Sequence of chain 1.D:
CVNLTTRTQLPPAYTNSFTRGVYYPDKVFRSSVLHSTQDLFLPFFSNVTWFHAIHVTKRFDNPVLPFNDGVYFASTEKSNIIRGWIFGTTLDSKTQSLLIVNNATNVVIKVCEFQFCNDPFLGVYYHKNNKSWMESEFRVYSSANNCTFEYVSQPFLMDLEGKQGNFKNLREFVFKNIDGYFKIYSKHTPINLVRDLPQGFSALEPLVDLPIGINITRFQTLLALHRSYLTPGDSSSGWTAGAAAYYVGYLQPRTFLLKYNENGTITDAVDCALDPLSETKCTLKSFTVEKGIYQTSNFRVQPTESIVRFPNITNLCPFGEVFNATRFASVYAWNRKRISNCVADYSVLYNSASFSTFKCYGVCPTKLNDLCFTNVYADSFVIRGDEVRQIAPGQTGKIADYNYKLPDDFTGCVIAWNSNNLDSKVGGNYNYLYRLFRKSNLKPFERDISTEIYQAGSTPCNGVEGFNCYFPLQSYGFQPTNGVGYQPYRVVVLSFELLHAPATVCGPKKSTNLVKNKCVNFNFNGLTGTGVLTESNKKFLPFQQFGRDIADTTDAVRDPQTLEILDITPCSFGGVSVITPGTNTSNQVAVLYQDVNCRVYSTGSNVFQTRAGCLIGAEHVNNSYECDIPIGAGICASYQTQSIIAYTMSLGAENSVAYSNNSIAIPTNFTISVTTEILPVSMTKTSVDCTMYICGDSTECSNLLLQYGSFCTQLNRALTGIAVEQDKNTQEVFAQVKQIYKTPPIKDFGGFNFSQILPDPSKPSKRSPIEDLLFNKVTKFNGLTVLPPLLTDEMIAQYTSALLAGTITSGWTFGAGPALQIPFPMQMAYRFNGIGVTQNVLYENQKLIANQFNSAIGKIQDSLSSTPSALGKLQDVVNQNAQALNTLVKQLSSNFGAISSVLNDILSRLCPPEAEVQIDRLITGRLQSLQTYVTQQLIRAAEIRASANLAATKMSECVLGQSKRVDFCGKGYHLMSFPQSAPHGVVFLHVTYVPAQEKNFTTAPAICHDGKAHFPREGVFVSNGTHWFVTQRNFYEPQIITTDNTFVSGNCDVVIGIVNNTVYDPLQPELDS

The protein below binds the small molecule below.
Small molecule (SMILES): CC(=O)N[C@@H]1[C@@H](O)[C@H](O)[C@@H](CO)O[C@H]1O

Binding-site contacts:
Ligand atom C7 contacts residue GLU465 of chain 1.D at 4.2 Å.
Ligand atom O5 contacts residue THR236 of chain 1.G at 3.8 Å.
Ligand atom C7 contacts residue ASN234 of chain 1.G at 3.3 Å.
Ligand atom C7 contacts residue ASP467 of chain 1.D at 4.4 Å.
Ligand atom C5 contacts residue THR236 of chain 1.G at 4.3 Å.
Ligand atom O7 contacts residue ASN234 of chain 1.G at 3.6 Å (h-bond).
Ligand atom O7 contacts residue ARG457 of chain 1.D at 3.2 Å (salt-bridge).
Ligand atom N2 contacts residue GLU465 of chain 1.D at 4.4 Å.
Ligand atom N2 contacts residue ASN234 of chain 1.G at 2.8 Å (h-bond).
Ligand atom C1 contacts residue THR108 of chain 1.G at 4.3 Å.
Ligand atom C8 contacts residue ARG457 of chain 1.D at 3.6 Å.
Ligand atom C3 contacts residue SER459 of chain 1.D at 4.4 Å.
Ligand atom C2 contacts residue ASN234 of chain 1.G at 2.5 Å.
Ligand atom O7 contacts residue ASP467 of chain 1.D at 3.5 Å (salt-bridge).
Ligand atom C8 contacts residue ASN234 of chain 1.G at 4.4 Å.
Ligand atom C1 contacts residue THR236 of chain 1.G at 4.2 Å.
Ligand atom C7 contacts residue ARG457 of chain 1.D at 3.6 Å.
Ligand atom C1 contacts residue ASN234 of chain 1.G at 1.5 Å.
Ligand atom C4 contacts residue ASN234 of chain 1.G at 4.4 Å.
Ligand atom C3 contacts residue ASN234 of chain 1.G at 3.9 Å.
Ligand atom O5 contacts residue ASN234 of chain 1.G at 2.5 Å (h-bond).
Ligand atom O6 contacts residue THR236 of chain 1.G at 3.6 Å.
Ligand atom C5 contacts residue ASN234 of chain 1.G at 3.9 Å.
Ligand atom O5 contacts residue THR108 of chain 1.G at 4.1 Å.
Ligand atom C8 contacts residue LEU461 of chain 1.D at 3.8 Å (hydrophobic).
Ligand atom O3 contacts residue SER459 of chain 1.D at 3.0 Å (h-bond).
Ligand atom C8 contacts residue GLU465 of chain 1.D at 3.0 Å.

Sequence of chain 1.G:
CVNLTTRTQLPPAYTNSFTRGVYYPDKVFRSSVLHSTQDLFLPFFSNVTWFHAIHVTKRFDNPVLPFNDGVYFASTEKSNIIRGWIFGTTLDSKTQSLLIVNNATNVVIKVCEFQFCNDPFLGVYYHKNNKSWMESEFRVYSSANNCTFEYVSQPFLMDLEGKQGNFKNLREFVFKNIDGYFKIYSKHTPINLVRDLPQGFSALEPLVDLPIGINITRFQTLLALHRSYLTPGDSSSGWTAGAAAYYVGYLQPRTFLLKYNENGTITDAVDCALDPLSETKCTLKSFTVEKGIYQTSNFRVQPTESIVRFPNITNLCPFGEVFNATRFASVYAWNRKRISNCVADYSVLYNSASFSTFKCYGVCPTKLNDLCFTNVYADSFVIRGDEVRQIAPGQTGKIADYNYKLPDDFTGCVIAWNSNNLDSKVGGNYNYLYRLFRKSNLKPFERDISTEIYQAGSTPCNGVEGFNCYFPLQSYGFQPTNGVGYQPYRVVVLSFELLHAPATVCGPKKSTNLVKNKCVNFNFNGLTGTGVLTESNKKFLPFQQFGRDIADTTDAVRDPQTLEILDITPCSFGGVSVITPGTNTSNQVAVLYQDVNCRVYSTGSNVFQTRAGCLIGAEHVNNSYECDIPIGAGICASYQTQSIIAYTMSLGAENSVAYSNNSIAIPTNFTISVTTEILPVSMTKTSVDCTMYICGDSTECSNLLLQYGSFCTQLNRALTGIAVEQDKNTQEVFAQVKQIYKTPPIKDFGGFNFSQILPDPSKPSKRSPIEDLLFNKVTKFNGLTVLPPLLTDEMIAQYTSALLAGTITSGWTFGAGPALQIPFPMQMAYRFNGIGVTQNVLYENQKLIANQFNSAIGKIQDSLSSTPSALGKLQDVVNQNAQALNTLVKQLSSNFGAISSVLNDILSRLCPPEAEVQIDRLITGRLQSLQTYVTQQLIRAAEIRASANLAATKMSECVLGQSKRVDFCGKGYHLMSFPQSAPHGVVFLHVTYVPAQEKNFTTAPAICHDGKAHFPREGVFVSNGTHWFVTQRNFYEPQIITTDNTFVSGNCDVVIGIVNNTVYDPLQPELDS